Sequence of chain 24.B:
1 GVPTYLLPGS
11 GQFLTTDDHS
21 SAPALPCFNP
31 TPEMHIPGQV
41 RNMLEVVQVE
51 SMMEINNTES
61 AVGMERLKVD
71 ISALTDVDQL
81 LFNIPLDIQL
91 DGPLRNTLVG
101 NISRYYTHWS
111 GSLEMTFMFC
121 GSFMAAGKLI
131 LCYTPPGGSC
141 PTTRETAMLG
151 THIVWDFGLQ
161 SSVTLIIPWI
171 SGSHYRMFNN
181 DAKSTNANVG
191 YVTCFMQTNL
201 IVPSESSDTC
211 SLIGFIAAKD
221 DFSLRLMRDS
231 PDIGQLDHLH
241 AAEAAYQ

Binding-site contacts:
Ligand atom O1B contacts residue ILE95 of chain 24.A at 3.0 Å.
Ligand atom F2 contacts residue ALA169 of chain 24.A at 2.2 Å.
Ligand atom C3B contacts residue ILE119 of chain 24.A at 3.5 Å (hydrophobic).
Ligand atom O1A contacts residue ALA145 of chain 24.A at 3.8 Å.
Ligand atom C6B contacts residue ILE184 of chain 24.A at 3.7 Å (hydrophobic).
Ligand atom C1B contacts residue ILE95 of chain 24.A at 3.5 Å (hydrophobic).
Ligand atom C2A contacts residue LEU220 of chain 24.A at 3.8 Å (hydrophobic).
Ligand atom CM2 contacts residue TRP93 of chain 24.A at 3.9 Å (hydrophobic).
Ligand atom CM4 contacts residue ILE182 of chain 24.A at 3.6 Å (hydrophobic).
Ligand atom N1A contacts residue LEU220 of chain 24.A at 3.0 Å.
Ligand atom CM2 contacts residue ILE119 of chain 24.A at 3.5 Å (hydrophobic).
Ligand atom F3 contacts residue LEU14 of chain 25.B at 3.9 Å.
Ligand atom F2 contacts residue MET146 of chain 24.A at 3.7 Å.
Ligand atom F3 contacts residue ALA169 of chain 24.A at 3.7 Å.
Ligand atom N3A contacts residue ILE184 of chain 24.A at 3.9 Å.
Ligand atom CM6 contacts residue ILE184 of chain 24.A at 3.5 Å (hydrophobic).
Ligand atom C4 contacts residue PHE115 of chain 24.A at 3.3 Å (hydrophobic).
Ligand atom O1 contacts residue ILE217 of chain 24.A at 3.2 Å.
Ligand atom F2 contacts residue ALA145 of chain 24.A at 3.0 Å.
Ligand atom CM4 contacts residue ALA169 of chain 24.A at 3.5 Å (hydrophobic).
Ligand atom C2B contacts residue ILE119 of chain 24.A at 3.5 Å (hydrophobic).
Ligand atom C5B contacts residue ILE184 of chain 24.A at 3.4 Å (hydrophobic).
Ligand atom F3 contacts residue ILE182 of chain 24.A at 3.2 Å.
Ligand atom O1A contacts residue LEU220 of chain 24.A at 3.4 Å.
Ligand atom C6B contacts residue ILE95 of chain 24.A at 3.6 Å (hydrophobic).
Ligand atom C2A contacts residue ILE182 of chain 24.A at 3.6 Å (hydrophobic).
Ligand atom O1A contacts residue ILE182 of chain 24.A at 3.9 Å.
Ligand atom C3A contacts residue ILE182 of chain 24.A at 3.2 Å (hydrophobic).
Ligand atom CM6 contacts residue MET187 of chain 24.A at 3.8 Å (hydrophobic).
Ligand atom CM4 contacts residue ALA145 of chain 24.A at 3.5 Å (hydrophobic).
Ligand atom N3A contacts residue ILE182 of chain 24.A at 3.0 Å.
Ligand atom F2 contacts residue PHE147 of chain 24.A at 3.2 Å.
Ligand atom F2 contacts residue SER170 of chain 24.A at 3.5 Å.
Ligand atom F1 contacts residue ALA145 of chain 24.A at 3.0 Å.
Ligand atom F1 contacts residue SER170 of chain 24.A at 3.7 Å.
Ligand atom F3 contacts residue ALA24 of chain 24.B at 3.9 Å.
Ligand atom CM3 contacts residue THR97 of chain 24.A at 3.9 Å.
Ligand atom N3A contacts residue PHE147 of chain 24.A at 3.6 Å.
Ligand atom CM6 contacts residue ILE217 of chain 24.A at 3.4 Å (hydrophobic).
Ligand atom F1 contacts residue VAL171 of chain 24.A at 3.0 Å.

A protein and the small-molecule ligand that binds it are described below.
Small molecule (SMILES): Cc1cc(CCCOc2c(C)cc(-c3noc(C(F)(F)F)n3)cc2C)on1

Sequence of chain 25.B:
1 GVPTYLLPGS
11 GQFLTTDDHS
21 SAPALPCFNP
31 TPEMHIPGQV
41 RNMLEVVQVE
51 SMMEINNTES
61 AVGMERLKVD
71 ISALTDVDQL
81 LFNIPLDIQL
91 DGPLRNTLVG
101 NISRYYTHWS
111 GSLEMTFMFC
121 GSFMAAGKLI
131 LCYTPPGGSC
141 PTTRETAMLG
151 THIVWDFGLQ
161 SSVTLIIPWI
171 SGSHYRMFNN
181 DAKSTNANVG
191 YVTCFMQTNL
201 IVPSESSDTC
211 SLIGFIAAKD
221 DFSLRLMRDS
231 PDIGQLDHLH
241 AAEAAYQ

Sequence of chain 24.A:
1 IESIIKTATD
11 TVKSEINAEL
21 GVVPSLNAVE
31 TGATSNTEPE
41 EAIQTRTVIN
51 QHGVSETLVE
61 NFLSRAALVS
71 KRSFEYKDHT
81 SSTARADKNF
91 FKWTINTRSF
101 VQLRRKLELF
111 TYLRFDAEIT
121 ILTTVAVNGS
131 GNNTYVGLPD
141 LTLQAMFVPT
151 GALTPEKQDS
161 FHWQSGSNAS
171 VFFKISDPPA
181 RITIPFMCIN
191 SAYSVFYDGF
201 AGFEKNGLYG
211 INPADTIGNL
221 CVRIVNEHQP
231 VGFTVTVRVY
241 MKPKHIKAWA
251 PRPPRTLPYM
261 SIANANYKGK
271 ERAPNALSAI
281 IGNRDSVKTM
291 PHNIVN